Binding-site contacts:
Ligand atom O2 contacts residue TYR187 of chain 1.B at 3.5 Å.
Ligand atom C9P contacts residue PHE183 of chain 1.B at 3.2 Å (hydrophobic).
Ligand atom C8P contacts residue MET154 of chain 1.B at 3.6 Å (hydrophobic).
Ligand atom C12 contacts residue SER102 of chain 1.B at 2.4 Å.
Ligand atom C8P contacts residue PHE183 of chain 1.B at 3.5 Å (hydrophobic).
Ligand atom C1P contacts residue SER102 of chain 1.B at 3.3 Å.
Ligand atom O10 contacts residue SER102 of chain 1.B at 2.4 Å (h-bond).
Ligand atom C11 contacts residue HIS242 of chain 1.B at 4.0 Å.
Ligand atom C2 contacts residue SER102 of chain 1.B at 4.0 Å.
Ligand atom O12 contacts residue GLY32 of chain 1.B at 3.0 Å (h-bond).
Ligand atom C5 contacts residue LEU135 of chain 1.B at 4.0 Å (hydrophobic).
Ligand atom C11 contacts residue GLY32 of chain 1.B at 3.8 Å.
Ligand atom C2 contacts residue PHE183 of chain 1.B at 3.6 Å (hydrophobic).
Ligand atom C12 contacts residue SER103 of chain 1.B at 3.9 Å.
Ligand atom C3P contacts residue HIS242 of chain 1.B at 4.0 Å.
Ligand atom C11 contacts residue LEU33 of chain 1.B at 4.0 Å (hydrophobic).
Ligand atom C11 contacts residue PHE243 of chain 1.B at 4.0 Å (hydrophobic).
Ligand atom C1P contacts residue HIS242 of chain 1.B at 4.0 Å.
Ligand atom C10 contacts residue HIS242 of chain 1.B at 3.6 Å.
Ligand atom O2 contacts residue PHE183 of chain 1.B at 3.3 Å.
Ligand atom C3P contacts residue PHE221 of chain 1.B at 4.0 Å (hydrophobic).
Ligand atom O6P contacts residue VAL153 of chain 1.B at 3.8 Å.
Ligand atom C7P contacts residue MET154 of chain 1.B at 3.6 Å (hydrophobic).
Ligand atom O12 contacts residue SER103 of chain 1.B at 3.2 Å (h-bond).
Ligand atom C11 contacts residue ASP31 of chain 1.B at 3.4 Å.
Ligand atom C5 contacts residue PRO128 of chain 1.B at 4.0 Å (hydrophobic).
Ligand atom O10 contacts residue HIS242 of chain 1.B at 3.1 Å (h-bond).
Ligand atom C1 contacts residue SER102 of chain 1.B at 3.0 Å.
Ligand atom C12 contacts residue PHE183 of chain 1.B at 3.9 Å (hydrophobic).
Ligand atom O2 contacts residue SER103 of chain 1.B at 3.3 Å.
Ligand atom O4 contacts residue PRO188 of chain 1.B at 3.8 Å.
Ligand atom O6P contacts residue MET154 of chain 1.B at 3.9 Å.
Ligand atom C1 contacts residue PHE183 of chain 1.B at 3.8 Å (hydrophobic).
Ligand atom O4 contacts residue PRO192 of chain 1.B at 3.2 Å.
Ligand atom O12 contacts residue SER102 of chain 1.B at 2.9 Å (h-bond).
Ligand atom C10 contacts residue SER102 of chain 1.B at 3.8 Å.
Ligand atom O12 contacts residue PHE183 of chain 1.B at 3.7 Å.
Ligand atom C3 contacts residue ILE191 of chain 1.B at 3.8 Å (hydrophobic).
Ligand atom C6 contacts residue SER102 of chain 1.B at 3.4 Å.
Ligand atom C4P contacts residue HIS242 of chain 1.B at 3.7 Å.

A small-molecule ligand and the protein it binds are described below.
Small molecule (SMILES): C[C@H]1CCCC(=O)CCC/C=C/c2cc(O)cc(O)c2C(=O)O1

Sequence of chain 1.B:
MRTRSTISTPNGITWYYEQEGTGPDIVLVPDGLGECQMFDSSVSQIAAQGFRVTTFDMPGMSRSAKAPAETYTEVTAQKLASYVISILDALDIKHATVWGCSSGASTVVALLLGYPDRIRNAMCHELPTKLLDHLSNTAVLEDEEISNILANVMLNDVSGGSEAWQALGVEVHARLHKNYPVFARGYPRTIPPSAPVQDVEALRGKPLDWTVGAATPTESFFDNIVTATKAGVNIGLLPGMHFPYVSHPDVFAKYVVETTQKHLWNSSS